This small molecule binds to this protein.
Small molecule (SMILES): CC(=O)N[C@H]1[C@H](O[C@H]2[C@H](O)[C@@H](NC(C)=O)CO[C@@H]2CO)O[C@H](CO)[C@@H](O[C@@H]2O[C@H](CO[C@H]3O[C@H](CO)[C@@H](O)[C@H](O)[C@@H]3O)[C@@H](O)[C@H](O[C@H]3O[C@H](CO)[C@@H](O)[C@H](O)[C@@H]3O)[C@@H]2O)[C@@H]1O

Binding-site contacts:
Ligand atom C8 contacts residue SER204 of chain 1.B at 3.4 Å.
Ligand atom N2 contacts residue LEU224 of chain 1.B at 4.0 Å.
Ligand atom O5 contacts residue ASP291 of chain 1.B at 3.9 Å.
Ligand atom O7 contacts residue LEU224 of chain 1.B at 3.4 Å.
Ligand atom N2 contacts residue ASN267 of chain 1.B at 3.0 Å (h-bond).
Ligand atom O6 contacts residue TYR265 of chain 1.B at 3.3 Å.
Ligand atom O3 contacts residue ASN440 of chain 1.B at 3.9 Å.
Ligand atom C7 contacts residue ASN267 of chain 1.B at 3.7 Å.
Ligand atom O3 contacts residue SER439 of chain 1.B at 4.0 Å.
Ligand atom O7 contacts residue LYS200 of chain 1.B at 2.9 Å (salt-bridge).
Ligand atom C8 contacts residue TYR442 of chain 1.B at 3.7 Å (hydrophobic).
Ligand atom C1 contacts residue ASP226 of chain 1.B at 3.6 Å.
Ligand atom C7 contacts residue PHE441 of chain 1.B at 3.9 Å (hydrophobic).
Ligand atom C8 contacts residue LEU224 of chain 1.B at 3.7 Å (hydrophobic).
Ligand atom C7 contacts residue LEU224 of chain 1.B at 3.4 Å (hydrophobic).
Ligand atom N2 contacts residue SER228 of chain 1.B at 3.9 Å.
Ligand atom C2 contacts residue ASN440 of chain 1.B at 3.9 Å.
Ligand atom O7 contacts residue ASN267 of chain 1.B at 3.9 Å.
Ligand atom C8 contacts residue PHE441 of chain 1.B at 3.7 Å (hydrophobic).
Ligand atom C2 contacts residue ASN267 of chain 1.B at 2.5 Å.
Ligand atom O4 contacts residue PHE202 of chain 1.B at 3.7 Å.
Ligand atom C7 contacts residue ASP226 of chain 1.B at 3.9 Å.
Ligand atom C7 contacts residue LYS200 of chain 1.B at 3.7 Å.
Ligand atom C8 contacts residue TYR265 of chain 1.B at 3.5 Å (hydrophobic).
Ligand atom C3 contacts residue ASN267 of chain 1.B at 3.8 Å.
Ligand atom C6 contacts residue HIS438 of chain 1.B at 3.2 Å.
Ligand atom N2 contacts residue ASP226 of chain 1.B at 2.9 Å (salt-bridge).
Ligand atom O6 contacts residue LEU224 of chain 1.B at 3.8 Å.
Ligand atom C5 contacts residue ASN267 of chain 1.B at 3.6 Å.
Ligand atom C1 contacts residue ASN267 of chain 1.B at 1.4 Å.
Ligand atom C8 contacts residue ASP226 of chain 1.B at 3.9 Å.
Ligand atom O7 contacts residue TYR442 of chain 1.B at 3.5 Å.
Ligand atom O5 contacts residue ASN267 of chain 1.B at 2.3 Å (h-bond).
Ligand atom C8 contacts residue SER228 of chain 1.B at 3.8 Å.
Ligand atom C3 contacts residue ASP226 of chain 1.B at 3.8 Å.
Ligand atom C2 contacts residue ASP226 of chain 1.B at 3.6 Å.
Ligand atom O6 contacts residue HIS438 of chain 1.B at 3.4 Å (h-bond).
Ligand atom O7 contacts residue ASN440 of chain 1.B at 3.2 Å (h-bond).
Ligand atom C7 contacts residue TYR442 of chain 1.B at 3.8 Å (hydrophobic).
Ligand atom O7 contacts residue PHE441 of chain 1.B at 2.9 Å (h-bond).

Sequence of chain 1.B:
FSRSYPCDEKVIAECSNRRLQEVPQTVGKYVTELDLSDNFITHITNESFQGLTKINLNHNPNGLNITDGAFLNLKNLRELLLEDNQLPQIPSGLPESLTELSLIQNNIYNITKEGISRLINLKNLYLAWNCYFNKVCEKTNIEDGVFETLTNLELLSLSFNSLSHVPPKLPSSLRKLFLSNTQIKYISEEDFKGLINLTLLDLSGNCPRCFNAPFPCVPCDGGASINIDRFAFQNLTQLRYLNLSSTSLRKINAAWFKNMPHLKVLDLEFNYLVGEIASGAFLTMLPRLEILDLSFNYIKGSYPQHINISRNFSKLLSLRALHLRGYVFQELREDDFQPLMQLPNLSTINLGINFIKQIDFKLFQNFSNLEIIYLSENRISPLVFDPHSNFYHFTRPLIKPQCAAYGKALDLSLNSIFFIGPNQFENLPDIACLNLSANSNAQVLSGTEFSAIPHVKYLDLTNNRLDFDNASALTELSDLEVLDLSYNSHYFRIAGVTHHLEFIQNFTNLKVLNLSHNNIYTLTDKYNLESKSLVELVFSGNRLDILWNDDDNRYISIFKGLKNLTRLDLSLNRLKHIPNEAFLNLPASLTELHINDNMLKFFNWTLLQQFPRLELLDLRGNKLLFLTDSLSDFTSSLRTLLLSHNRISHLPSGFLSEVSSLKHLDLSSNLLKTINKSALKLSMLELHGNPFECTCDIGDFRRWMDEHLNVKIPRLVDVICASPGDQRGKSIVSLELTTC